Sequence of chain 2.D:
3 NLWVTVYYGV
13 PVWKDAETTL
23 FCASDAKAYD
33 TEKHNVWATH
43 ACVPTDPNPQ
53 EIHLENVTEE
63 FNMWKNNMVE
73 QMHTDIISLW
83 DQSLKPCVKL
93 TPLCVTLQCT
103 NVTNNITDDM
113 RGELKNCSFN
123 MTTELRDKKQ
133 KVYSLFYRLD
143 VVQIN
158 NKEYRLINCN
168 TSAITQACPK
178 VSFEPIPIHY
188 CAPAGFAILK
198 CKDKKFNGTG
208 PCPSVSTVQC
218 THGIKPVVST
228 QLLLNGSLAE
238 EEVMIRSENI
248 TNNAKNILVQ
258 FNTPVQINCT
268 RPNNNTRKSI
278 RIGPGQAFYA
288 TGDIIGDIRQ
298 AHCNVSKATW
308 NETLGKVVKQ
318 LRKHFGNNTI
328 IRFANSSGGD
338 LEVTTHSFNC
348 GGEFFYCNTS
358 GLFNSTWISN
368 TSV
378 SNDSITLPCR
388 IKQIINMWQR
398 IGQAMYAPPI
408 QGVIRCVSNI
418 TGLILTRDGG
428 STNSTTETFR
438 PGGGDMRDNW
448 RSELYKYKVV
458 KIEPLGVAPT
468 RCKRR

Binding-site contacts:
Ligand atom C7 contacts residue ASN324 of chain 2.D at 4.2 Å.
Ligand atom C2 contacts residue ASN324 of chain 2.D at 2.5 Å.
Ligand atom N2 contacts residue ASN325 of chain 2.D at 4.1 Å.
Ligand atom O5 contacts residue ASN324 of chain 2.D at 2.3 Å (h-bond).
Ligand atom C3 contacts residue ASN324 of chain 2.D at 3.8 Å.
Ligand atom C8 contacts residue ASN325 of chain 2.D at 3.3 Å.
Ligand atom C8 contacts residue ARG319 of chain 2.D at 3.8 Å.
Ligand atom O7 contacts residue ARG319 of chain 2.D at 4.2 Å.
Ligand atom C7 contacts residue ASN325 of chain 2.D at 4.2 Å.
Ligand atom C4 contacts residue ASN324 of chain 2.D at 4.2 Å.
Ligand atom C8 contacts residue ASN324 of chain 2.D at 4.3 Å.
Ligand atom C5 contacts residue ASN324 of chain 2.D at 3.6 Å.
Ligand atom C8 contacts residue SER366 of chain 2.D at 3.5 Å.
Ligand atom C1 contacts residue ASN324 of chain 2.D at 1.4 Å.
Ligand atom N2 contacts residue ASN324 of chain 2.D at 3.0 Å (h-bond).
Ligand atom C7 contacts residue ARG319 of chain 2.D at 4.1 Å.

This protein binds this small molecule.
Small molecule (SMILES): CC(=O)N[C@@H]1[C@@H](O)[C@H](O)[C@@H](CO)O[C@H]1O